Sequence of chain 1.B:
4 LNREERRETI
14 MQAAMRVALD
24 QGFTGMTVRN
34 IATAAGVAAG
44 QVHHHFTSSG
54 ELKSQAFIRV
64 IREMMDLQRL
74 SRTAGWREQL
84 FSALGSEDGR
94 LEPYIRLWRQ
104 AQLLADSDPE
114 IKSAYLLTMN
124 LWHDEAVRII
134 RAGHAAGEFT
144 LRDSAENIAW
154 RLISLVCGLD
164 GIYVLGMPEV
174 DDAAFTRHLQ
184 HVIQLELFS

Binding-site contacts:
Ligand atom C4 contacts residue SER89 of chain 1.B at 3.7 Å.
Ligand atom C22 contacts residue TYR118 of chain 1.B at 3.7 Å (hydrophobic).
Ligand atom C9 contacts residue ASP163 of chain 1.B at 3.7 Å.
Ligand atom C7 contacts residue LEU87 of chain 1.B at 3.0 Å (hydrophobic).
Ligand atom C16 contacts residue ASP163 of chain 1.B at 3.8 Å.
Ligand atom C22 contacts residue TRP101 of chain 1.B at 3.7 Å (hydrophobic).
Ligand atom C18 contacts residue PHE178 of chain 1.B at 3.2 Å (hydrophobic).
Ligand atom C2 contacts residue MET67 of chain 1.B at 3.9 Å (hydrophobic).
Ligand atom C3 contacts residue MET67 of chain 1.B at 3.6 Å (hydrophobic).
Ligand atom C4 contacts residue LEU87 of chain 1.B at 3.9 Å (hydrophobic).
Ligand atom C5 contacts residue LEU87 of chain 1.B at 3.5 Å (hydrophobic).
Ligand atom C23 contacts residue CYS160 of chain 1.B at 3.6 Å (hydrophobic).
Ligand atom C17 contacts residue PHE178 of chain 1.B at 3.9 Å (hydrophobic).
Ligand atom C6 contacts residue TRP125 of chain 1.B at 3.5 Å (hydrophobic).
Ligand atom C16 contacts residue ARG102 of chain 1.B at 3.8 Å.
Ligand atom C6 contacts residue LEU87 of chain 1.B at 3.0 Å (hydrophobic).
Ligand atom C10 contacts residue ASP163 of chain 1.B at 3.5 Å.
Ligand atom C9 contacts residue VAL159 of chain 1.B at 3.7 Å (hydrophobic).
Ligand atom C5 contacts residue MET67 of chain 1.B at 3.6 Å (hydrophobic).
Ligand atom C6 contacts residue ALA86 of chain 1.B at 3.5 Å (hydrophobic).
Ligand atom C3 contacts residue ILE98 of chain 1.B at 3.7 Å (hydrophobic).
Ligand atom C12 contacts residue TRP101 of chain 1.B at 3.5 Å (hydrophobic).
Ligand atom C4 contacts residue MET67 of chain 1.B at 3.4 Å (hydrophobic).
Ligand atom C5 contacts residue ALA86 of chain 1.B at 3.6 Å (hydrophobic).
Ligand atom C15 contacts residue ILE98 of chain 1.B at 3.7 Å (hydrophobic).
Ligand atom C13 contacts residue TRP101 of chain 1.B at 3.6 Å (hydrophobic).
Ligand atom C7 contacts residue TRP125 of chain 1.B at 3.3 Å (hydrophobic).
Ligand atom C24 contacts residue ASP175 of chain 1.B at 3.7 Å.
Ligand atom C19 contacts residue GLY88 of chain 1.B at 3.7 Å.
Ligand atom N3 contacts residue PHE178 of chain 1.B at 3.7 Å.
Ligand atom C24 contacts residue PHE178 of chain 1.B at 3.5 Å (hydrophobic).
Ligand atom C23 contacts residue GLN105 of chain 1.B at 3.9 Å.
Ligand atom C5 contacts residue SER85 of chain 1.B at 3.9 Å.
Ligand atom C19 contacts residue LEU87 of chain 1.B at 3.7 Å (hydrophobic).
Ligand atom C22 contacts residue ARG102 of chain 1.B at 3.8 Å.
Ligand atom C15 contacts residue ARG102 of chain 1.B at 3.9 Å.
Ligand atom C23 contacts residue TYR118 of chain 1.B at 3.8 Å (hydrophobic).
Ligand atom C2 contacts residue LEU87 of chain 1.B at 3.4 Å (hydrophobic).
Ligand atom C3 contacts residue LEU87 of chain 1.B at 3.9 Å (hydrophobic).
Ligand atom C15 contacts residue ASP163 of chain 1.B at 3.8 Å.

A small-molecule ligand and the protein it binds are described below.
Small molecule (SMILES): CN(C)c1ccc(C(=C2C=CC(=[N+](C)C)C=C2)c2ccccc2)cc1